A protein and the small-molecule ligand that binds it are described below.
Small molecule (SMILES): CC1=C(/C=C/C(C)=C/C=C/C(C)=C/C=O)C(C)(C)CCC1

Sequence of chain 2.B:
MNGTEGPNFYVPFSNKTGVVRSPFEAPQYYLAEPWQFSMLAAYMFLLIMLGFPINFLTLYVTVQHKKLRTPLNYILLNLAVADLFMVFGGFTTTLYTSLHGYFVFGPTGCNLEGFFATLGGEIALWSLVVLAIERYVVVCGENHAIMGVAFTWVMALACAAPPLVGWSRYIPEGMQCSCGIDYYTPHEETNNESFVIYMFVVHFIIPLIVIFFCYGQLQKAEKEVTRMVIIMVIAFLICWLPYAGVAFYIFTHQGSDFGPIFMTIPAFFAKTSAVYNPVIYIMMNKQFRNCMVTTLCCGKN

Binding-site contacts:
Ligand atom C10 contacts residue TRP266 of chain 2.B at 3.8 Å (hydrophobic).
Ligand atom C19 contacts residue THR119 of chain 2.B at 3.1 Å.
Ligand atom C15 contacts residue LYS297 of chain 2.B at 1.4 Å.
Ligand atom C14 contacts residue GLU114 of chain 2.B at 4.0 Å.
Ligand atom C5 contacts residue TRP266 of chain 2.B at 3.5 Å (hydrophobic).
Ligand atom C17 contacts residue TYR269 of chain 2.B at 3.7 Å (hydrophobic).
Ligand atom C14 contacts residue LYS297 of chain 2.B at 2.5 Å.
Ligand atom C10 contacts residue THR119 of chain 2.B at 3.7 Å.
Ligand atom C18 contacts residue TRP266 of chain 2.B at 3.5 Å (hydrophobic).
Ligand atom C18 contacts residue GLU123 of chain 2.B at 3.8 Å.
Ligand atom C5 contacts residue GLU123 of chain 2.B at 3.9 Å.
Ligand atom C19 contacts residue TYR192 of chain 2.B at 3.9 Å (hydrophobic).
Ligand atom C10 contacts residue TYR269 of chain 2.B at 3.8 Å (hydrophobic).
Ligand atom C3 contacts residue HIS212 of chain 2.B at 4.0 Å.
Ligand atom C9 contacts residue TYR269 of chain 2.B at 3.9 Å (hydrophobic).
Ligand atom C17 contacts residue ALA270 of chain 2.B at 3.2 Å (hydrophobic).
Ligand atom C11 contacts residue THR119 of chain 2.B at 3.5 Å.
Ligand atom C16 contacts residue MET208 of chain 2.B at 3.3 Å (hydrophobic).
Ligand atom C8 contacts residue TYR269 of chain 2.B at 3.7 Å (hydrophobic).
Ligand atom C12 contacts residue CYS188 of chain 2.B at 3.3 Å (hydrophobic).
Ligand atom C2 contacts residue PHE213 of chain 2.B at 3.6 Å (hydrophobic).
Ligand atom C18 contacts residue GLY122 of chain 2.B at 3.5 Å.
Ligand atom C9 contacts residue THR119 of chain 2.B at 3.6 Å.
Ligand atom C13 contacts residue LYS297 of chain 2.B at 3.8 Å.
Ligand atom C6 contacts residue GLU123 of chain 2.B at 3.9 Å.
Ligand atom C12 contacts residue ALA118 of chain 2.B at 3.8 Å (hydrophobic).
Ligand atom C20 contacts residue TYR269 of chain 2.B at 3.7 Å (hydrophobic).
Ligand atom C15 contacts residue SER187 of chain 2.B at 3.9 Å.
Ligand atom C3 contacts residue PHE213 of chain 2.B at 3.4 Å (hydrophobic).
Ligand atom C14 contacts residue ALA118 of chain 2.B at 3.6 Å (hydrophobic).
Ligand atom C11 contacts residue CYS188 of chain 2.B at 4.0 Å (hydrophobic).
Ligand atom C11 contacts residue TYR269 of chain 2.B at 4.0 Å (hydrophobic).
Ligand atom C2 contacts residue HIS212 of chain 2.B at 3.8 Å.
Ligand atom C4 contacts residue TRP266 of chain 2.B at 3.7 Å (hydrophobic).
Ligand atom C13 contacts residue ALA118 of chain 2.B at 3.9 Å (hydrophobic).
Ligand atom C15 contacts residue ALA293 of chain 2.B at 3.7 Å (hydrophobic).
Ligand atom C4 contacts residue PHE262 of chain 2.B at 3.7 Å (hydrophobic).
Ligand atom C8 contacts residue TRP266 of chain 2.B at 3.7 Å (hydrophobic).
Ligand atom C2 contacts residue GLU123 of chain 2.B at 3.9 Å.
Ligand atom C19 contacts residue ILE190 of chain 2.B at 3.6 Å (hydrophobic).